Sequence of chain 1.A:
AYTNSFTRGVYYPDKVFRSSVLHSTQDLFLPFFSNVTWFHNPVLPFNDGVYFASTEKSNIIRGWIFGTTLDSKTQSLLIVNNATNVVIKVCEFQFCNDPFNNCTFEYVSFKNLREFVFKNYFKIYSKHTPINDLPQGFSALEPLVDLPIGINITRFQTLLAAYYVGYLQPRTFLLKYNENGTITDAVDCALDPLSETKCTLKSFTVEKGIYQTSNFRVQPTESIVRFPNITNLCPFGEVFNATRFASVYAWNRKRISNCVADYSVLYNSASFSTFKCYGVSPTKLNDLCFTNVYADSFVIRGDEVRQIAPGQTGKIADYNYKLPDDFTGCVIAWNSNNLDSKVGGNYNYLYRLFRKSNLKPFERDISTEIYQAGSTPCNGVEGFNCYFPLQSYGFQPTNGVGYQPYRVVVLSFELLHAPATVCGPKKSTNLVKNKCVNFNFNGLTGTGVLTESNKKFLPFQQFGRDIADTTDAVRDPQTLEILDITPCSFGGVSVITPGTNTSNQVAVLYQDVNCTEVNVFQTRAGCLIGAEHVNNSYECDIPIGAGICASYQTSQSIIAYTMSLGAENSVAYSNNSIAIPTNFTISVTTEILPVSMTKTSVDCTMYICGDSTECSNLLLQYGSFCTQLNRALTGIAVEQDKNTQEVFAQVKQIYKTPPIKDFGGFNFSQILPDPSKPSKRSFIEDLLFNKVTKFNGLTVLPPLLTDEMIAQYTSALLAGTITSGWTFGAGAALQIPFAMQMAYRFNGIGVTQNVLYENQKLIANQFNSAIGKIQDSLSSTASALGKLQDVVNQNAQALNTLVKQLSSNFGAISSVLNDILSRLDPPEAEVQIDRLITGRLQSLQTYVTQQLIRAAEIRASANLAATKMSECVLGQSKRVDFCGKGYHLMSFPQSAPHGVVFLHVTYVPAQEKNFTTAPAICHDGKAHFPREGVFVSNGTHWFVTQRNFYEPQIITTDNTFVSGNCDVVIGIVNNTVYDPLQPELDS

The small molecule below binds the protein below.
Small molecule (SMILES): CC(=O)N[C@@H]1[C@@H](O)[C@H](O)[C@@H](CO)O[C@H]1O

Binding-site contacts:
Ligand atom C2 contacts residue ASN709 of chain 1.A at 2.4 Å.
Ligand atom C3 contacts residue ASN709 of chain 1.A at 3.8 Å.
Ligand atom O5 contacts residue ASP796 of chain 1.C at 4.3 Å.
Ligand atom C7 contacts residue ASN709 of chain 1.A at 3.1 Å.
Ligand atom C8 contacts residue GLY1131 of chain 1.A at 3.5 Å.
Ligand atom O7 contacts residue ASN709 of chain 1.A at 2.7 Å (h-bond).
Ligand atom C1 contacts residue ASN709 of chain 1.A at 1.4 Å.
Ligand atom C5 contacts residue ASN709 of chain 1.A at 3.6 Å.
Ligand atom O5 contacts residue ASN709 of chain 1.A at 2.3 Å (h-bond).
Ligand atom N2 contacts residue ASN709 of chain 1.A at 3.0 Å (h-bond).
Ligand atom C8 contacts residue ASN709 of chain 1.A at 4.4 Å.
Ligand atom C8 contacts residue ILE1130 of chain 1.A at 4.3 Å (hydrophobic).
Ligand atom C4 contacts residue ASN709 of chain 1.A at 4.2 Å.

Sequence of chain 1.C:
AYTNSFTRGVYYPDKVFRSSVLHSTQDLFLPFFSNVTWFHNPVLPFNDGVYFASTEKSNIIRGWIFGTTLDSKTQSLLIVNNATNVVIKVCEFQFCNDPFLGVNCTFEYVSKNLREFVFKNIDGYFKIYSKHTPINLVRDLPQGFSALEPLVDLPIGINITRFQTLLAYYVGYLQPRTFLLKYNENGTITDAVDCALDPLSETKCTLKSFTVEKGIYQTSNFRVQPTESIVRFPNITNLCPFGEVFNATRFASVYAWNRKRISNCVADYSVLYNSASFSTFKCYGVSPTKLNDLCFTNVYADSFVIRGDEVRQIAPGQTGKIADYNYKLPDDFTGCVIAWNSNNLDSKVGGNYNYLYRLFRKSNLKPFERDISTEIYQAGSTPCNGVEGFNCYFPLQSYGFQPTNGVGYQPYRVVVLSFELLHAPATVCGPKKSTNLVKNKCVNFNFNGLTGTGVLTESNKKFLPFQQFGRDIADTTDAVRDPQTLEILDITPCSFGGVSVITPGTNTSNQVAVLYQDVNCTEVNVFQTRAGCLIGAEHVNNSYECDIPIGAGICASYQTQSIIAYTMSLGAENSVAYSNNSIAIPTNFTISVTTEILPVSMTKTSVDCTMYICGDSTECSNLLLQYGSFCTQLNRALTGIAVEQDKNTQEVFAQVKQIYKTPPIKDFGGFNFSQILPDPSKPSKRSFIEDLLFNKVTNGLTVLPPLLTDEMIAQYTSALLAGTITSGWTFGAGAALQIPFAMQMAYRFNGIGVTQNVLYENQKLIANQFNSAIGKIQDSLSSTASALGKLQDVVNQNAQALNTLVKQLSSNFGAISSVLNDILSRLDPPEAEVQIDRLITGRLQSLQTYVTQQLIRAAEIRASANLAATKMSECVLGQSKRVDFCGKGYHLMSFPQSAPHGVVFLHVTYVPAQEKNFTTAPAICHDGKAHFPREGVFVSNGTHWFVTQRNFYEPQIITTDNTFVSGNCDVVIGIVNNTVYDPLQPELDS